Sequence of chain 11.B:
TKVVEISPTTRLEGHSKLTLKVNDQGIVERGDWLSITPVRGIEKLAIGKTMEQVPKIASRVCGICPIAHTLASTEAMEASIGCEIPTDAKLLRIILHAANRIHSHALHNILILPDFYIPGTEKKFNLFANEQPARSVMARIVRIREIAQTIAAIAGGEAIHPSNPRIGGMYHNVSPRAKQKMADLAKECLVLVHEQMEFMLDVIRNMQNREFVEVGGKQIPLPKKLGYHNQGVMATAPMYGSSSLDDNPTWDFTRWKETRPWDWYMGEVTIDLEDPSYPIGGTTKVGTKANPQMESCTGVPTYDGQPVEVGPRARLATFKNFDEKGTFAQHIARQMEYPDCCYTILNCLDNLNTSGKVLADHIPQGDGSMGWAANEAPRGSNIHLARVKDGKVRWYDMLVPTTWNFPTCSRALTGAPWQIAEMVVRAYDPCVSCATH

Binding-site contacts:
Ligand atom C3 contacts residue LYS129 of chain 11.C at 4.0 Å.
Ligand atom O6 contacts residue LYS129 of chain 11.C at 3.6 Å.
Ligand atom O6 contacts residue GLY128 of chain 11.C at 3.8 Å.
Ligand atom C1 contacts residue BU31 of chain 11.Z at 3.1 Å.
Ligand atom C4 contacts residue GLY128 of chain 11.C at 4.0 Å.
Ligand atom C1 contacts residue GLU146 of chain 11.B at 3.5 Å.
Ligand atom C3 contacts residue ASP125 of chain 11.C at 4.1 Å.
Ligand atom C4 contacts residue BU31 of chain 11.Z at 4.4 Å.

The protein below binds the small molecule below.
Small molecule (SMILES): C[C@@H](O)[C@@H](C)O

Sequence of chain 11.C:
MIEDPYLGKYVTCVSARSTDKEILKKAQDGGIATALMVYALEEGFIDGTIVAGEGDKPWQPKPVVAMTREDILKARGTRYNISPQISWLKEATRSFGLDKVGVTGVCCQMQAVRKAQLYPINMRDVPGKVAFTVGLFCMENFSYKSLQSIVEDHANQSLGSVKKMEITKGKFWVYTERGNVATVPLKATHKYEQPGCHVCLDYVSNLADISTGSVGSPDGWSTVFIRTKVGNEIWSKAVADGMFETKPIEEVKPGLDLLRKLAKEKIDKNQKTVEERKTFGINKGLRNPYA